Binding-site contacts:
Ligand atom O5 contacts residue GLN270 of chain 1.A at 3.5 Å.
Ligand atom O7 contacts residue ASN181 of chain 1.A at 3.1 Å (h-bond).
Ligand atom C1 contacts residue THR183 of chain 1.A at 3.2 Å.
Ligand atom C8 contacts residue PHE184 of chain 1.A at 3.7 Å (hydrophobic).
Ligand atom C8 contacts residue TYR292 of chain 1.A at 3.4 Å (hydrophobic).
Ligand atom C3 contacts residue THR183 of chain 1.A at 3.8 Å.
Ligand atom C2 contacts residue ASN181 of chain 1.A at 2.4 Å.
Ligand atom C4 contacts residue THR183 of chain 1.A at 4.2 Å.
Ligand atom N2 contacts residue ASN181 of chain 1.A at 2.8 Å (h-bond).
Ligand atom C3 contacts residue ASN181 of chain 1.A at 3.7 Å.
Ligand atom O3 contacts residue GLU294 of chain 1.A at 3.1 Å (salt-bridge).
Ligand atom C7 contacts residue ASN234 of chain 1.A at 4.3 Å.
Ligand atom C7 contacts residue ASN181 of chain 1.A at 3.1 Å.
Ligand atom O7 contacts residue ASN234 of chain 1.A at 3.8 Å.
Ligand atom O5 contacts residue ASN181 of chain 1.A at 2.5 Å (h-bond).
Ligand atom C4 contacts residue ASN181 of chain 1.A at 4.3 Å.
Ligand atom C8 contacts residue ASN234 of chain 1.A at 3.9 Å.
Ligand atom C5 contacts residue ASN181 of chain 1.A at 3.7 Å.
Ligand atom C1 contacts residue ASN181 of chain 1.A at 1.4 Å.
Ligand atom O6 contacts residue GLU271 of chain 1.A at 2.6 Å (salt-bridge).
Ligand atom N2 contacts residue THR183 of chain 1.A at 4.0 Å.
Ligand atom C6 contacts residue GLU271 of chain 1.A at 3.2 Å.
Ligand atom C2 contacts residue THR183 of chain 1.A at 3.8 Å.
Ligand atom N2 contacts residue GLU271 of chain 1.A at 4.4 Å.
Ligand atom C1 contacts residue GLN270 of chain 1.A at 4.1 Å.
Ligand atom C5 contacts residue GLN270 of chain 1.A at 4.3 Å.
Ligand atom O6 contacts residue GLN270 of chain 1.A at 3.6 Å.
Ligand atom C5 contacts residue THR183 of chain 1.A at 3.5 Å.
Ligand atom O7 contacts residue THR183 of chain 1.A at 4.3 Å.
Ligand atom C6 contacts residue GLN270 of chain 1.A at 3.9 Å.
Ligand atom C8 contacts residue ASN181 of chain 1.A at 4.3 Å.
Ligand atom O5 contacts residue THR183 of chain 1.A at 3.6 Å.
Ligand atom O4 contacts residue GLU294 of chain 1.A at 4.3 Å.
Ligand atom C3 contacts residue GLU294 of chain 1.A at 3.9 Å.

A small-molecule ligand and the protein it binds are described below.
Small molecule (SMILES): CC(=O)N[C@H]1[C@H](O[C@H]2[C@H](O)[C@@H](NC(C)=O)CO[C@@H]2CO)O[C@H](CO)[C@@H](O)[C@@H]1O

Sequence of chain 1.A:
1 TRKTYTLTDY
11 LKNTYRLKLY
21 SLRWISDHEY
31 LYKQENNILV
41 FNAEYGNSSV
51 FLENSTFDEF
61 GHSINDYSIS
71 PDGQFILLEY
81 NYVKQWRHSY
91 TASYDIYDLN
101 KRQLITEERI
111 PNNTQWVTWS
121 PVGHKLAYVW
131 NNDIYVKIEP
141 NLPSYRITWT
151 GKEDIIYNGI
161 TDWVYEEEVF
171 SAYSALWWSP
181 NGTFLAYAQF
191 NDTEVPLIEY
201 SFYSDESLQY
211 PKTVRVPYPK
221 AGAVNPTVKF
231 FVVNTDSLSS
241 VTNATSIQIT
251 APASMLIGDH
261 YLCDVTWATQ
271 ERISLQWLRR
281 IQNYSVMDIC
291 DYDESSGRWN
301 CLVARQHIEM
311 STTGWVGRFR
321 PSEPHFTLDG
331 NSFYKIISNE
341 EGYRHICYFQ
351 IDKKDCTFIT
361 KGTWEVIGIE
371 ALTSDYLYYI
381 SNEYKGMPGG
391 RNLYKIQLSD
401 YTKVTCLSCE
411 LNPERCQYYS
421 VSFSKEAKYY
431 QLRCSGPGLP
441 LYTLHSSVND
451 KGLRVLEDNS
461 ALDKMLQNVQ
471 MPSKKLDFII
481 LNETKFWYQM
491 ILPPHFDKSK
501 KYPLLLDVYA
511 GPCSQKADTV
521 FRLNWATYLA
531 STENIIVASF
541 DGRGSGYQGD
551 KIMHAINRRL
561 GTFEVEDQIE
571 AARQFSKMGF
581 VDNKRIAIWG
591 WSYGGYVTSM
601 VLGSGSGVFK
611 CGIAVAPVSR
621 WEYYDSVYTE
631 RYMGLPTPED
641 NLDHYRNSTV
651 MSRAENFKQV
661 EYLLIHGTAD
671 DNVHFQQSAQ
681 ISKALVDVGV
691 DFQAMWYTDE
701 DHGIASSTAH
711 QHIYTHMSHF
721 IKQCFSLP